Sequence of chain 1.C:
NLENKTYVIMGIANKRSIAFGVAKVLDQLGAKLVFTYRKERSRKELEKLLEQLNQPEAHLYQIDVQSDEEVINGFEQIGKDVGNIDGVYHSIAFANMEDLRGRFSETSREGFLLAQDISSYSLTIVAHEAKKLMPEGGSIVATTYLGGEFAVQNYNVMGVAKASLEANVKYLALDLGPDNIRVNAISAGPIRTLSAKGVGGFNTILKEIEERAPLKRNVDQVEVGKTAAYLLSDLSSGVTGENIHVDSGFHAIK

Binding-site contacts:
Ligand atom C15 contacts residue GLY229 of chain 1.C at 3.6 Å.
Ligand atom C12 contacts residue ILE233 of chain 1.C at 3.6 Å (hydrophobic).
Ligand atom C11 contacts residue TYR173 of chain 1.C at 3.6 Å (hydrophobic).
Ligand atom S contacts residue VAL227 of chain 1.C at 3.3 Å.
Ligand atom C18 contacts residue NDP1 of chain 1.L at 3.5 Å.
Ligand atom C8 contacts residue SER223 of chain 1.C at 3.8 Å.
Ligand atom C7 contacts residue NDP1 of chain 1.L at 3.4 Å.
Ligand atom C1 contacts residue SER223 of chain 1.C at 3.8 Å.
Ligand atom C12 contacts residue PHE230 of chain 1.C at 3.8 Å (hydrophobic).
Ligand atom C17 contacts residue TYR183 of chain 1.C at 3.5 Å (hydrophobic).
Ligand atom C10 contacts residue NDP1 of chain 1.L at 3.2 Å.
Ligand atom C18 contacts residue TYR183 of chain 1.C at 3.5 Å (hydrophobic).
Ligand atom C16 contacts residue GLY229 of chain 1.C at 3.7 Å.
Ligand atom C14 contacts residue GLY229 of chain 1.C at 3.6 Å.
Ligand atom C12 contacts residue TYR173 of chain 1.C at 3.6 Å (hydrophobic).
Ligand atom C16 contacts residue GLY228 of chain 1.C at 3.3 Å.
Ligand atom C13 contacts residue ILE233 of chain 1.C at 3.9 Å (hydrophobic).
Ligand atom N1 contacts residue NDP1 of chain 1.L at 3.8 Å.
Ligand atom C3 contacts residue MET125 of chain 1.C at 3.8 Å (hydrophobic).
Ligand atom O contacts residue PHE230 of chain 1.C at 3.4 Å.
Ligand atom C15 contacts residue GLN181 of chain 1.C at 3.4 Å.
Ligand atom C contacts residue SER223 of chain 1.C at 3.7 Å.
Ligand atom O1 contacts residue TYR183 of chain 1.C at 2.7 Å (h-bond).
Ligand atom O1 contacts residue NDP1 of chain 1.L at 2.7 Å (h-bond).
Ligand atom N contacts residue ALA123 of chain 1.C at 3.3 Å (h-bond).
Ligand atom C contacts residue ALA121 of chain 1.C at 3.0 Å (hydrophobic).
Ligand atom C9 contacts residue NDP1 of chain 1.L at 3.3 Å.
Ligand atom C8 contacts residue NDP1 of chain 1.L at 3.5 Å.
Ligand atom C4 contacts residue LEU128 of chain 1.C at 3.7 Å (hydrophobic).
Ligand atom C5 contacts residue SER223 of chain 1.C at 3.8 Å.
Ligand atom C14 contacts residue ILE233 of chain 1.C at 3.8 Å (hydrophobic).
Ligand atom C1 contacts residue MET186 of chain 1.C at 3.4 Å (hydrophobic).
Ligand atom O contacts residue NDP1 of chain 1.L at 3.2 Å (h-bond).
Ligand atom C3 contacts residue ALA123 of chain 1.C at 3.8 Å (hydrophobic).
Ligand atom C16 contacts residue VAL227 of chain 1.C at 3.8 Å (hydrophobic).
Ligand atom C2 contacts residue MET186 of chain 1.C at 3.6 Å (hydrophobic).
Ligand atom C17 contacts residue NDP1 of chain 1.L at 3.5 Å.
Ligand atom C6 contacts residue MET186 of chain 1.C at 3.6 Å (hydrophobic).
Ligand atom C14 contacts residue VAL180 of chain 1.C at 3.8 Å (hydrophobic).
Ligand atom N contacts residue PHE122 of chain 1.C at 3.3 Å.

The small molecule below binds the protein below.
Small molecule (SMILES): Cc1c(N)cccc1Cn1ccc(OCCc2cccs2)cc1=O